Sequence of chain 1.A:
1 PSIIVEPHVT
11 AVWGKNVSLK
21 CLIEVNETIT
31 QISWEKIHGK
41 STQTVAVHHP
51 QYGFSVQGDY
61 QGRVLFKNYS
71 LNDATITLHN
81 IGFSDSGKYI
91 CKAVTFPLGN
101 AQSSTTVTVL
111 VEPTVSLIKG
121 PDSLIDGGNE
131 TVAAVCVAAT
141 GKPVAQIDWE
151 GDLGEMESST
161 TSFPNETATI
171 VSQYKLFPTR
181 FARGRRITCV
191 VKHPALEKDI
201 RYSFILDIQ

Binding-site contacts:
Ligand atom C8 contacts residue PHE83 of chain 1.A at 3.6 Å (hydrophobic).
Ligand atom C4 contacts residue ASN165 of chain 1.A at 4.2 Å.
Ligand atom O7 contacts residue PHE163 of chain 1.A at 4.3 Å.
Ligand atom C5 contacts residue PHE163 of chain 1.A at 4.4 Å (hydrophobic).
Ligand atom C6 contacts residue PHE163 of chain 1.A at 4.1 Å (hydrophobic).
Ligand atom O7 contacts residue ASN165 of chain 1.A at 3.2 Å (h-bond).
Ligand atom O4 contacts residue THR140 of chain 1.A at 3.9 Å.
Ligand atom C2 contacts residue THR167 of chain 1.A at 4.4 Å.
Ligand atom O5 contacts residue THR167 of chain 1.A at 3.6 Å (h-bond).
Ligand atom C3 contacts residue ASN165 of chain 1.A at 3.8 Å.
Ligand atom O7 contacts residue THR140 of chain 1.A at 3.9 Å.
Ligand atom C7 contacts residue PHE163 of chain 1.A at 4.2 Å (hydrophobic).
Ligand atom C2 contacts residue ASN165 of chain 1.A at 2.5 Å.
Ligand atom N2 contacts residue ASN165 of chain 1.A at 3.0 Å (h-bond).
Ligand atom C5 contacts residue THR167 of chain 1.A at 4.4 Å.
Ligand atom C8 contacts residue TRP13 of chain 1.A at 3.5 Å (hydrophobic).
Ligand atom O5 contacts residue ASN165 of chain 1.A at 2.4 Å (h-bond).
Ligand atom O5 contacts residue PHE163 of chain 1.A at 4.1 Å.
Ligand atom C8 contacts residue PHE163 of chain 1.A at 3.4 Å (hydrophobic).
Ligand atom O6 contacts residue ASN165 of chain 1.A at 4.4 Å.
Ligand atom O5 contacts residue THR140 of chain 1.A at 4.2 Å.
Ligand atom C7 contacts residue PHE83 of chain 1.A at 3.5 Å (hydrophobic).
Ligand atom C1 contacts residue THR140 of chain 1.A at 4.4 Å.
Ligand atom C1 contacts residue ASN165 of chain 1.A at 1.5 Å.
Ligand atom C1 contacts residue THR167 of chain 1.A at 3.2 Å.
Ligand atom C6 contacts residue ASN165 of chain 1.A at 4.5 Å.
Ligand atom C5 contacts residue ASN165 of chain 1.A at 3.7 Å.
Ligand atom C3 contacts residue THR140 of chain 1.A at 4.1 Å.
Ligand atom C5 contacts residue THR140 of chain 1.A at 3.8 Å.
Ligand atom C8 contacts residue VAL111 of chain 1.A at 4.1 Å (hydrophobic).
Ligand atom C4 contacts residue THR140 of chain 1.A at 4.2 Å.
Ligand atom O7 contacts residue PHE83 of chain 1.A at 3.2 Å.
Ligand atom C7 contacts residue ASN165 of chain 1.A at 3.3 Å.

This small molecule binds to this protein.
Small molecule (SMILES): CC(=O)N[C@H]1[C@H](O[C@H]2[C@H](O)[C@@H](NC(C)=O)CO[C@@H]2CO)O[C@H](CO)[C@@H](O[C@@H]2O[C@H](CO)[C@@H](O)[C@H](O)[C@@H]2O)[C@@H]1O